The protein below binds the small molecule below.
Small molecule (SMILES): COC[C@@H](C)n1c(C2CCOCC2)nc2cnc3cc(-c4c(C)noc4C)c(OC)cc3c21

Sequence of chain 1.A:
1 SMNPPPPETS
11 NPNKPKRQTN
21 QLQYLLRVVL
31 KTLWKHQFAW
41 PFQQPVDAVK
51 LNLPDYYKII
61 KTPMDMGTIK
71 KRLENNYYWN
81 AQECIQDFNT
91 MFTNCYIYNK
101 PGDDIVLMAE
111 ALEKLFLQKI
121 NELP

Binding-site contacts:
Ligand atom C17 contacts residue PHE42 of chain 1.A at 3.5 Å (hydrophobic).
Ligand atom C13 contacts residue LEU51 of chain 1.A at 4.0 Å (hydrophobic).
Ligand atom C16 contacts residue ILE105 of chain 1.A at 3.8 Å (hydrophobic).
Ligand atom C5 contacts residue LEU51 of chain 1.A at 3.8 Å (hydrophobic).
Ligand atom N8 contacts residue TRP40 of chain 1.A at 3.5 Å.
Ligand atom C21 contacts residue LEU53 of chain 1.A at 3.8 Å (hydrophobic).
Ligand atom C26 contacts residue LEU51 of chain 1.A at 3.5 Å (hydrophobic).
Ligand atom C9 contacts residue TRP40 of chain 1.A at 3.9 Å (hydrophobic).
Ligand atom C24 contacts residue ASN99 of chain 1.A at 4.0 Å.
Ligand atom C20 contacts residue ASN99 of chain 1.A at 3.8 Å.
Ligand atom C17 contacts residue PRO41 of chain 1.A at 3.8 Å (hydrophobic).
Ligand atom N6 contacts residue LEU51 of chain 1.A at 3.7 Å.
Ligand atom O23 contacts residue ASN99 of chain 1.A at 4.0 Å.
Ligand atom C25 contacts residue LEU51 of chain 1.A at 3.9 Å (hydrophobic).
Ligand atom C24 contacts residue ILE105 of chain 1.A at 4.0 Å (hydrophobic).
Ligand atom C15 contacts residue ILE105 of chain 1.A at 3.8 Å (hydrophobic).
Ligand atom C7 contacts residue LEU51 of chain 1.A at 3.8 Å (hydrophobic).
Ligand atom N18 contacts residue ASN99 of chain 1.A at 3.8 Å.
Ligand atom O2 contacts residue TRP40 of chain 1.A at 3.4 Å.
Ligand atom C7 contacts residue TRP40 of chain 1.A at 3.8 Å (hydrophobic).
Ligand atom C12 contacts residue LEU51 of chain 1.A at 3.6 Å (hydrophobic).
Ligand atom C13 contacts residue PRO41 of chain 1.A at 3.6 Å (hydrophobic).
Ligand atom C21 contacts residue ASN99 of chain 1.A at 3.6 Å.
Ligand atom O23 contacts residue ILE105 of chain 1.A at 3.4 Å.
Ligand atom O19 contacts residue ASN99 of chain 1.A at 3.2 Å (h-bond).
Ligand atom C21 contacts residue TYR98 of chain 1.A at 3.9 Å (hydrophobic).
Ligand atom N11 contacts residue LEU51 of chain 1.A at 3.9 Å.
Ligand atom C10 contacts residue GLN44 of chain 1.A at 4.0 Å.
Ligand atom N18 contacts residue CYS95 of chain 1.A at 3.9 Å.
Ligand atom C9 contacts residue LEU51 of chain 1.A at 3.8 Å (hydrophobic).
Ligand atom N8 contacts residue LEU51 of chain 1.A at 3.9 Å.
Ligand atom C1 contacts residue TRP40 of chain 1.A at 3.5 Å (hydrophobic).
Ligand atom C17 contacts residue ILE105 of chain 1.A at 3.8 Å (hydrophobic).
Ligand atom C22 contacts residue ILE105 of chain 1.A at 3.9 Å (hydrophobic).
Ligand atom C33 contacts residue LEU51 of chain 1.A at 3.9 Å (hydrophobic).
Ligand atom C14 contacts residue ILE105 of chain 1.A at 4.0 Å (hydrophobic).
Ligand atom C27 contacts residue LEU51 of chain 1.A at 3.7 Å (hydrophobic).
Ligand atom O19 contacts residue TYR56 of chain 1.A at 3.9 Å.
Ligand atom N11 contacts residue PRO41 of chain 1.A at 3.4 Å (h-bond).
Ligand atom C12 contacts residue PRO41 of chain 1.A at 3.8 Å (hydrophobic).